Sequence of chain 1.A:
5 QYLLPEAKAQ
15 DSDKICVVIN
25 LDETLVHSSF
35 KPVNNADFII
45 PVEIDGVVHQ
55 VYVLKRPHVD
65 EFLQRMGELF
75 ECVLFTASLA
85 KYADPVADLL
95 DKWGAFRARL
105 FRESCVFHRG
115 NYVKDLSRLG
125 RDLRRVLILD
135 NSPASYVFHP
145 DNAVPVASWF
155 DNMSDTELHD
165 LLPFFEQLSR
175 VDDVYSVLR

A small-molecule ligand and the protein it binds are described below.
Small molecule (SMILES): C[C@@H](O)[C@H](NC(=O)[C@@H]1CCCN1C(=O)[C@@H](N)CO)C(=O)N[C@H](/C=C1/CCC[C@H]1C=O)COP(=O)(O)O

Binding-site contacts:
Ligand atom OG contacts residue PHE34 of chain 1.A at 4.0 Å.
Ligand atom O08 contacts residue ASP26 of chain 1.A at 3.2 Å (salt-bridge).
Ligand atom P05 contacts residue MG1 of chain 1.E at 3.2 Å.
Ligand atom CA contacts residue LEU83 of chain 1.A at 3.6 Å (hydrophobic).
Ligand atom O06 contacts residue ASP26 of chain 1.A at 3.2 Å (salt-bridge).
Ligand atom C contacts residue LEU83 of chain 1.A at 3.8 Å (hydrophobic).
Ligand atom O contacts residue ALA81 of chain 1.A at 3.4 Å (h-bond).
Ligand atom O07 contacts residue ALA81 of chain 1.A at 2.9 Å (h-bond).
Ligand atom O08 contacts residue MG1 of chain 1.E at 3.9 Å.
Ligand atom O contacts residue SER82 of chain 1.A at 3.1 Å.
Ligand atom N contacts residue ASP26 of chain 1.A at 3.3 Å (salt-bridge).
Ligand atom O07 contacts residue ASN24 of chain 1.A at 3.0 Å (h-bond).
Ligand atom O contacts residue ARG106 of chain 1.A at 2.8 Å (salt-bridge).
Ligand atom O08 contacts residue THR80 of chain 1.A at 2.5 Å (h-bond).
Ligand atom C contacts residue SER82 of chain 1.A at 3.5 Å.
Ligand atom CA contacts residue SER82 of chain 1.A at 3.6 Å.
Ligand atom N contacts residue SER82 of chain 1.A at 3.6 Å.
Ligand atom O08 contacts residue ASN24 of chain 1.A at 2.9 Å (h-bond).
Ligand atom P05 contacts residue ASN24 of chain 1.A at 3.1 Å.
Ligand atom O04 contacts residue SER82 of chain 1.A at 3.9 Å.
Ligand atom O contacts residue ARG106 of chain 1.A at 3.4 Å (salt-bridge).
Ligand atom O contacts residue LEU83 of chain 1.A at 2.6 Å (h-bond).
Ligand atom CA contacts residue TYR86 of chain 1.A at 4.0 Å (hydrophobic).
Ligand atom CG contacts residue PHE34 of chain 1.A at 4.0 Å (hydrophobic).
Ligand atom O04 contacts residue ALA81 of chain 1.A at 3.9 Å.
Ligand atom O06 contacts residue ASN24 of chain 1.A at 3.0 Å (h-bond).
Ligand atom O07 contacts residue MG1 of chain 1.E at 3.9 Å.
Ligand atom O04 contacts residue ASP26 of chain 1.A at 3.5 Å (salt-bridge).
Ligand atom CB contacts residue LEU83 of chain 1.A at 3.8 Å (hydrophobic).
Ligand atom O06 contacts residue MG1 of chain 1.E at 1.8 Å.
Ligand atom P05 contacts residue ALA81 of chain 1.A at 3.8 Å.
Ligand atom O08 contacts residue ALA81 of chain 1.A at 4.0 Å.
Ligand atom O08 contacts residue LEU25 of chain 1.A at 3.7 Å.
Ligand atom P05 contacts residue THR80 of chain 1.A at 3.5 Å.
Ligand atom O04 contacts residue THR80 of chain 1.A at 3.7 Å.
Ligand atom CB contacts residue ASP26 of chain 1.A at 4.0 Å.
Ligand atom C contacts residue ARG106 of chain 1.A at 4.0 Å.
Ligand atom O07 contacts residue THR80 of chain 1.A at 3.9 Å.
Ligand atom O07 contacts residue LYS118 of chain 1.A at 3.0 Å (salt-bridge).
Ligand atom O contacts residue ARG106 of chain 1.A at 3.5 Å (salt-bridge).